Binding-site contacts:
Ligand atom C1C contacts residue MET214 of chain 29.A at 3.4 Å (hydrophobic).
Ligand atom O1B contacts residue ILE98 of chain 29.A at 3.1 Å.
Ligand atom C3C contacts residue LEU181 of chain 29.A at 4.0 Å (hydrophobic).
Ligand atom N3A contacts residue TYR144 of chain 29.A at 3.2 Å.
Ligand atom CM4 contacts residue TYR142 of chain 29.A at 3.9 Å (hydrophobic).
Ligand atom C5B contacts residue LEU181 of chain 29.A at 3.6 Å (hydrophobic).
Ligand atom CM2 contacts residue ILE77 of chain 29.A at 3.9 Å (hydrophobic).
Ligand atom CM2 contacts residue ILE122 of chain 29.A at 3.9 Å (hydrophobic).
Ligand atom C5B contacts residue TYR144 of chain 29.A at 3.7 Å (hydrophobic).
Ligand atom N5A contacts residue LEU217 of chain 29.A at 3.7 Å.
Ligand atom CM6 contacts residue LEU181 of chain 29.A at 3.8 Å (hydrophobic).
Ligand atom CM3 contacts residue TYR190 of chain 29.A at 3.8 Å (hydrophobic).
Ligand atom CM6 contacts residue LEU184 of chain 29.A at 3.6 Å (hydrophobic).
Ligand atom O1 contacts residue LEU100 of chain 29.A at 3.8 Å.
Ligand atom N2A contacts residue PHE179 of chain 29.A at 3.3 Å.
Ligand atom C4 contacts residue LEU100 of chain 29.A at 3.8 Å (hydrophobic).
Ligand atom C6B contacts residue LEU181 of chain 29.A at 3.5 Å (hydrophobic).
Ligand atom CM4 contacts residue VAL168 of chain 29.A at 3.9 Å (hydrophobic).
Ligand atom C3 contacts residue LEU100 of chain 29.A at 3.7 Å (hydrophobic).
Ligand atom N2 contacts residue LEU100 of chain 29.A at 3.8 Å.
Ligand atom C1B contacts residue ILE98 of chain 29.A at 3.6 Å (hydrophobic).
Ligand atom O1 contacts residue MET214 of chain 29.A at 3.2 Å.
Ligand atom C4 contacts residue TYR190 of chain 29.A at 3.8 Å (hydrophobic).
Ligand atom CM6 contacts residue TYR144 of chain 29.A at 3.7 Å (hydrophobic).
Ligand atom N1A contacts residue LEU217 of chain 29.A at 3.4 Å.
Ligand atom N2 contacts residue MET214 of chain 29.A at 3.7 Å.
Ligand atom N3A contacts residue PHE179 of chain 29.A at 3.6 Å.
Ligand atom C4A contacts residue PHE179 of chain 29.A at 3.5 Å (hydrophobic).
Ligand atom C5 contacts residue MET214 of chain 29.A at 3.7 Å (hydrophobic).
Ligand atom CM4 contacts residue ALA166 of chain 29.A at 3.1 Å (hydrophobic).
Ligand atom N1A contacts residue PHE179 of chain 29.A at 3.2 Å.
Ligand atom N1A contacts residue MET124 of chain 29.A at 3.9 Å.
Ligand atom C1B contacts residue LEU181 of chain 29.A at 3.9 Å (hydrophobic).
Ligand atom C4A contacts residue TYR144 of chain 29.A at 3.5 Å (hydrophobic).
Ligand atom CM4 contacts residue TYR144 of chain 29.A at 3.8 Å (hydrophobic).
Ligand atom C4 contacts residue MET214 of chain 29.A at 4.0 Å (hydrophobic).
Ligand atom N5A contacts residue PHE179 of chain 29.A at 3.2 Å.
Ligand atom C6B contacts residue ILE98 of chain 29.A at 3.8 Å (hydrophobic).
Ligand atom C5 contacts residue LEU100 of chain 29.A at 4.0 Å (hydrophobic).
Ligand atom N2A contacts residue TYR144 of chain 29.A at 4.0 Å.

The protein below binds the small molecule below.
Small molecule (SMILES): Cc1cc(CCCOc2c(C)cc(-n3nnc(C)n3)cc2C)on1

Sequence of chain 29.A:
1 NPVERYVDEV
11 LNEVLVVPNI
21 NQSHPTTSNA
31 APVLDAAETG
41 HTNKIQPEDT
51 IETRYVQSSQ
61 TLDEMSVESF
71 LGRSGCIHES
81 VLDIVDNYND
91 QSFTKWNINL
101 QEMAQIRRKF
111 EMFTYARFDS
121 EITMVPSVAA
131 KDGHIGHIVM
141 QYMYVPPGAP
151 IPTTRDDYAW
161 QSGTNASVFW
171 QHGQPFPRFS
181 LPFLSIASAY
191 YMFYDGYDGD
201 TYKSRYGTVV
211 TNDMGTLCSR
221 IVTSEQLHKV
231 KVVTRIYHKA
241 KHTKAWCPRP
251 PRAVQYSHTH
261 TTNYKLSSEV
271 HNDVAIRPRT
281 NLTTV